Binding-site contacts:
Ligand atom N2 contacts residue VAL217 of chain 1.A at 3.9 Å.
Ligand atom C2 contacts residue GLU201 of chain 1.A at 3.4 Å.
Ligand atom C8 contacts residue ALA116 of chain 1.A at 3.6 Å (hydrophobic).
Ligand atom N1 contacts residue VAL217 of chain 1.A at 3.6 Å (h-bond).
Ligand atom C8 contacts residue ALA117 of chain 1.A at 4.2 Å (hydrophobic).
Ligand atom C3 contacts residue ASN243 of chain 1.A at 4.2 Å.
Ligand atom C4 contacts residue PHE200 of chain 1.A at 3.7 Å (hydrophobic).
Ligand atom C8 contacts residue GLY218 of chain 1.A at 4.1 Å.
Ligand atom C1 contacts residue PHE200 of chain 1.A at 3.7 Å (hydrophobic).
Ligand atom N2 contacts residue GLU201 of chain 1.A at 3.6 Å.
Ligand atom O4 contacts residue ASN243 of chain 1.A at 3.1 Å (h-bond).
Ligand atom C6 contacts residue ASN243 of chain 1.A at 3.7 Å.
Ligand atom C5 contacts residue GLY118 of chain 1.A at 3.9 Å.
Ligand atom C4 contacts residue GLY118 of chain 1.A at 3.8 Å.
Ligand atom C5 contacts residue THR242 of chain 1.A at 3.6 Å.
Ligand atom S1 contacts residue MET219 of chain 1.A at 4.2 Å.
Ligand atom S1 contacts residue VAL217 of chain 1.A at 3.7 Å.
Ligand atom C5 contacts residue ASN243 of chain 1.A at 3.1 Å.
Ligand atom C6 contacts residue THR242 of chain 1.A at 3.2 Å.
Ligand atom C3 contacts residue GLY118 of chain 1.A at 3.6 Å.
Ligand atom N1 contacts residue PHE200 of chain 1.A at 3.9 Å.
Ligand atom C5 contacts residue ALA117 of chain 1.A at 3.9 Å (hydrophobic).
Ligand atom N2 contacts residue PHE200 of chain 1.A at 3.7 Å.
Ligand atom N1 contacts residue GLY218 of chain 1.A at 4.2 Å.
Ligand atom C8 contacts residue VAL217 of chain 1.A at 3.9 Å (hydrophobic).
Ligand atom N1 contacts residue MET219 of chain 1.A at 3.8 Å.
Ligand atom C7 contacts residue ALA116 of chain 1.A at 3.0 Å (hydrophobic).
Ligand atom C6 contacts residue ALA116 of chain 1.A at 3.8 Å (hydrophobic).
Ligand atom C7 contacts residue ALA117 of chain 1.A at 4.0 Å (hydrophobic).
Ligand atom C6 contacts residue ALA117 of chain 1.A at 4.1 Å (hydrophobic).
Ligand atom C4 contacts residue ASN243 of chain 1.A at 4.2 Å.
Ligand atom S1 contacts residue PHE200 of chain 1.A at 4.2 Å.
Ligand atom C1 contacts residue VAL217 of chain 1.A at 3.6 Å (hydrophobic).
Ligand atom C2 contacts residue PHE200 of chain 1.A at 3.6 Å (hydrophobic).
Ligand atom O4 contacts residue GLY118 of chain 1.A at 3.5 Å.
Ligand atom C2 contacts residue VAL217 of chain 1.A at 3.7 Å (hydrophobic).
Ligand atom C4 contacts residue VAL217 of chain 1.A at 4.2 Å (hydrophobic).
Ligand atom N2 contacts residue VAL245 of chain 1.A at 4.1 Å.
Ligand atom S1 contacts residue GLU201 of chain 1.A at 2.3 Å (salt-bridge).
Ligand atom C3 contacts residue PHE200 of chain 1.A at 3.9 Å (hydrophobic).

Sequence of chain 1.A:
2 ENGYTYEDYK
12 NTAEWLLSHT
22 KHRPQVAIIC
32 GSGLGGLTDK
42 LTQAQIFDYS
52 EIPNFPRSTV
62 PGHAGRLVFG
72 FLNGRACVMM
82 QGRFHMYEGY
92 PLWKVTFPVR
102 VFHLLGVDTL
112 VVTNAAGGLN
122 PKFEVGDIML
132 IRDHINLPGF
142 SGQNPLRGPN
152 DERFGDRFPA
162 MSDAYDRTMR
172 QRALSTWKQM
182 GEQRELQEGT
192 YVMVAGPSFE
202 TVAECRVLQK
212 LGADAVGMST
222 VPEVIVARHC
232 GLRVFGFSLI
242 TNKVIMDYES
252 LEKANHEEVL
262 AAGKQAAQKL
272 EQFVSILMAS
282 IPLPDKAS

This small molecule binds to this protein.
Small molecule (SMILES): O=c1[nH]c(S)nc2ccccc12